Binding-site contacts:
Ligand atom C6 contacts residue PHE1103 of chain 1.A at 3.8 Å (hydrophobic).
Ligand atom O5 contacts residue PHE1103 of chain 1.A at 4.2 Å.
Ligand atom C8 contacts residue ASN1098 of chain 1.A at 3.9 Å.
Ligand atom C4 contacts residue ASN1098 of chain 1.A at 4.2 Å.
Ligand atom C3 contacts residue HIS1101 of chain 1.A at 3.9 Å.
Ligand atom C2 contacts residue HIS1101 of chain 1.A at 4.3 Å.
Ligand atom C7 contacts residue ASN1098 of chain 1.A at 3.2 Å.
Ligand atom O4 contacts residue HIS1101 of chain 1.A at 3.4 Å (h-bond).
Ligand atom N2 contacts residue THR1100 of chain 1.A at 3.9 Å.
Ligand atom N2 contacts residue ASN1098 of chain 1.A at 2.8 Å (h-bond).
Ligand atom C4 contacts residue HIS1101 of chain 1.A at 3.9 Å.
Ligand atom C1 contacts residue THR1100 of chain 1.A at 4.5 Å.
Ligand atom N2 contacts residue HIS1101 of chain 1.A at 3.7 Å.
Ligand atom O7 contacts residue ASN1098 of chain 1.A at 3.2 Å (h-bond).
Ligand atom C2 contacts residue ASN1098 of chain 1.A at 2.5 Å.
Ligand atom C5 contacts residue HIS1101 of chain 1.A at 3.8 Å.
Ligand atom C7 contacts residue HIS1101 of chain 1.A at 4.4 Å.
Ligand atom C2 contacts residue THR1100 of chain 1.A at 4.3 Å.
Ligand atom C5 contacts residue PHE1103 of chain 1.A at 4.2 Å (hydrophobic).
Ligand atom C5 contacts residue ASN1098 of chain 1.A at 3.6 Å.
Ligand atom C3 contacts residue THR1100 of chain 1.A at 4.0 Å.
Ligand atom O5 contacts residue ASN1098 of chain 1.A at 2.4 Å (h-bond).
Ligand atom C3 contacts residue ASN1098 of chain 1.A at 3.8 Å.
Ligand atom C1 contacts residue ASN1098 of chain 1.A at 1.4 Å.
Ligand atom C8 contacts residue HIS1101 of chain 1.A at 4.1 Å.

This small molecule binds to this protein.
Small molecule (SMILES): CC(=O)N[C@H]1[C@H](O[C@H]2[C@H](O)[C@@H](NC(C)=O)CO[C@@H]2CO)O[C@H](CO)[C@@H](O)[C@@H]1O

Sequence of chain 1.A:
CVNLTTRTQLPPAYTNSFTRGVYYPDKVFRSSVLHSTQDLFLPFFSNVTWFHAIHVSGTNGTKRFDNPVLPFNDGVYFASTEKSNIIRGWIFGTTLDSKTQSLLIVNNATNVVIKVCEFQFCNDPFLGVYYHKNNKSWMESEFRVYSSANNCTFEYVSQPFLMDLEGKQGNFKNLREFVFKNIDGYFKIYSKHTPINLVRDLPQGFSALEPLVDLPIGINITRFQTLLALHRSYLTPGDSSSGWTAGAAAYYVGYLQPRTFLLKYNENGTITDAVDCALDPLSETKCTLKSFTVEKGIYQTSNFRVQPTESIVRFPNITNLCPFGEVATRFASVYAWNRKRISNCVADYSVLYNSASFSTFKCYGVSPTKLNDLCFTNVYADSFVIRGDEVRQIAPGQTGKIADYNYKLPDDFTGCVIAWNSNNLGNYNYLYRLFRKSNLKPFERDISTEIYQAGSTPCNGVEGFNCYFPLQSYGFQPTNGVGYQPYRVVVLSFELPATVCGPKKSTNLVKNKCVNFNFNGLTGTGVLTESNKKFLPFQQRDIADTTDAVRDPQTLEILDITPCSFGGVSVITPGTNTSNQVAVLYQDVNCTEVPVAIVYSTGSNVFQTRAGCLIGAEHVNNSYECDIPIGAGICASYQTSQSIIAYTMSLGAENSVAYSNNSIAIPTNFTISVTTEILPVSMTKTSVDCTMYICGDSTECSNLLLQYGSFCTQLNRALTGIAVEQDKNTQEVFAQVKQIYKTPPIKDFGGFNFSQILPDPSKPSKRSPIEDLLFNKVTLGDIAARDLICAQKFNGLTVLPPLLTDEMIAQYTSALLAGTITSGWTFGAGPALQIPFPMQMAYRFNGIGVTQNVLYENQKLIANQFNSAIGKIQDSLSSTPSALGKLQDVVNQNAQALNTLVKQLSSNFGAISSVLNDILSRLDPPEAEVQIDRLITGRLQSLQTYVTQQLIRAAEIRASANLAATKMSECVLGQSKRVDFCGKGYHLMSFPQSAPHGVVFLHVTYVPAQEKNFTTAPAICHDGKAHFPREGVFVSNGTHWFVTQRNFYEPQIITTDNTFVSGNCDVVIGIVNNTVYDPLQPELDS